Sequence of chain 1.D:
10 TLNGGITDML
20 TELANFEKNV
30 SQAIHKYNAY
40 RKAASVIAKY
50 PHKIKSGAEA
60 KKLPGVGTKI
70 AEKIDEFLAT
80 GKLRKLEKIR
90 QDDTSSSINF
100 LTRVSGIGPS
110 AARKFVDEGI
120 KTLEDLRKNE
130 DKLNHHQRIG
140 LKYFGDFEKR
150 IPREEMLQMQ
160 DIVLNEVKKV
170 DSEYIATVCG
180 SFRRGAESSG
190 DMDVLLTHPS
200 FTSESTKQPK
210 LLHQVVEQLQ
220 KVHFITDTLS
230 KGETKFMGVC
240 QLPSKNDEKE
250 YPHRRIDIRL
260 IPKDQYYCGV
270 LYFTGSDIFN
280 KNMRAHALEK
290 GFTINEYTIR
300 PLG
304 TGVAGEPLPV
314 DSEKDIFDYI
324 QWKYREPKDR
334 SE

The protein below binds the small molecule below.
Small molecule (SMILES): Nc1nc2c(ncn2[C@H]2C[C@H](O)[C@@H](COP(=O)(O)OP(=O)(O)OP(=O)(O)O)O2)c(=S)[nH]1

Binding-site contacts:
Ligand atom PA contacts residue CA1 of chain 1.I at 3.7 Å.
Ligand atom PA contacts residue CA1 of chain 1.J at 3.6 Å.
Ligand atom O2B contacts residue CA1 of chain 1.J at 2.5 Å.
Ligand atom O2B contacts residue SER180 of chain 1.D at 2.9 Å (h-bond).
Ligand atom O1G contacts residue GLY189 of chain 1.D at 3.4 Å.
Ligand atom O2B contacts residue ASP192 of chain 1.D at 3.4 Å (salt-bridge).
Ligand atom C5' contacts residue ASP192 of chain 1.D at 3.5 Å.
Ligand atom O1B contacts residue SER180 of chain 1.D at 3.7 Å.
Ligand atom C2' contacts residue TYR271 of chain 1.D at 3.0 Å (hydrophobic).
Ligand atom O3' contacts residue ARG183 of chain 1.D at 3.6 Å.
Ligand atom C4' contacts residue PHE272 of chain 1.D at 3.4 Å (hydrophobic).
Ligand atom O2G contacts residue SER180 of chain 1.D at 2.3 Å (h-bond).
Ligand atom PG contacts residue SER180 of chain 1.D at 3.5 Å.
Ligand atom C2' contacts residue GLY274 of chain 1.D at 3.5 Å.
Ligand atom O3' contacts residue PHE272 of chain 1.D at 3.4 Å (h-bond).
Ligand atom PG contacts residue GLY189 of chain 1.D at 3.4 Å.
Ligand atom O1A contacts residue ASP190 of chain 1.D at 2.9 Å (salt-bridge).
Ligand atom O1A contacts residue ASP192 of chain 1.D at 3.0 Å (salt-bridge).
Ligand atom N3 contacts residue ASN279 of chain 1.D at 3.0 Å (h-bond).
Ligand atom PB contacts residue CA1 of chain 1.J at 3.6 Å.
Ligand atom N2 contacts residue ASN279 of chain 1.D at 3.5 Å.
Ligand atom N2 contacts residue ARG283 of chain 1.D at 3.5 Å.
Ligand atom O3' contacts residue GLY274 of chain 1.D at 3.3 Å.
Ligand atom O2G contacts residue SER188 of chain 1.D at 3.6 Å.
Ligand atom O1A contacts residue CA1 of chain 1.J at 2.3 Å.
Ligand atom O1A contacts residue CA1 of chain 1.I at 2.8 Å.
Ligand atom O2G contacts residue GLY189 of chain 1.D at 2.9 Å (h-bond).
Ligand atom C2' contacts residue ASN279 of chain 1.D at 3.4 Å.
Ligand atom C6 contacts residue ASP276 of chain 1.D at 3.7 Å.
Ligand atom O3G contacts residue ASP190 of chain 1.D at 3.2 Å (salt-bridge).
Ligand atom C5 contacts residue ASP276 of chain 1.D at 3.4 Å.
Ligand atom O1B contacts residue ARG183 of chain 1.D at 2.8 Å (salt-bridge).
Ligand atom PG contacts residue CA1 of chain 1.J at 3.6 Å.
Ligand atom O2B contacts residue GLY179 of chain 1.D at 3.1 Å.
Ligand atom O3G contacts residue CA1 of chain 1.J at 2.3 Å.
Ligand atom O3G contacts residue GLY189 of chain 1.D at 3.5 Å (h-bond).
Ligand atom O3' contacts residue THR273 of chain 1.D at 3.4 Å (h-bond).
Ligand atom N7 contacts residue ASP276 of chain 1.D at 3.3 Å.
Ligand atom N3 contacts residue TYR271 of chain 1.D at 3.4 Å.
Ligand atom C1' contacts residue TYR271 of chain 1.D at 3.5 Å (hydrophobic).